A small-molecule ligand and the protein it binds are described below.
Small molecule (SMILES): CC#C[C@H]1CN(S(=O)(=O)c2ccc(N)nc2)CCN1c1ccc(C(O)(C(F)(F)F)C(F)(F)F)cc1

Sequence of chain 1.B:
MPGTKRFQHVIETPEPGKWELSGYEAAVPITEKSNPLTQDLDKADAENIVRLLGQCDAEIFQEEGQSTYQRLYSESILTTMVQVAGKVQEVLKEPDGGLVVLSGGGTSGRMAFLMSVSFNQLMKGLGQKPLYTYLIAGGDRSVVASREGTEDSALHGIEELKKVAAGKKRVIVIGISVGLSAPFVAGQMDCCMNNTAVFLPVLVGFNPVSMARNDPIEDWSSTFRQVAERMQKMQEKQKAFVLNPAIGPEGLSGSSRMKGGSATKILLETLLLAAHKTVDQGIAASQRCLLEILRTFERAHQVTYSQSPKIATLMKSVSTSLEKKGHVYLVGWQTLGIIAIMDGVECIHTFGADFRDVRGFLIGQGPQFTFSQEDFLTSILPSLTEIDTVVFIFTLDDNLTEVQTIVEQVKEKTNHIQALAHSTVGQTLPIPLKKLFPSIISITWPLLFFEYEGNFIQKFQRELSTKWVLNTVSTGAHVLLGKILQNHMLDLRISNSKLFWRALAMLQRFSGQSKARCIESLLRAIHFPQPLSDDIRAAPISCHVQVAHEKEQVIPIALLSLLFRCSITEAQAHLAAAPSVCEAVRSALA

Binding-site contacts:
Ligand atom N4 contacts residue ASN220 of chain 1.B at 3.7 Å.
Ligand atom O2 contacts residue ASP228 of chain 1.B at 3.3 Å (salt-bridge).
Ligand atom C8 contacts residue TRP528 of chain 1.B at 3.2 Å (hydrophobic).
Ligand atom O1 contacts residue TRP528 of chain 1.B at 3.4 Å.
Ligand atom C5 contacts residue ALA532 of chain 1.B at 3.5 Å (hydrophobic).
Ligand atom C7 contacts residue TRP528 of chain 1.B at 3.4 Å (hydrophobic).
Ligand atom F6 contacts residue HIS515 of chain 1.B at 3.5 Å.
Ligand atom C11 contacts residue ARG226 of chain 1.B at 3.8 Å.
Ligand atom F5 contacts residue HIS515 of chain 1.B at 2.9 Å.
Ligand atom F3 contacts residue SER45 of chain 1.B at 3.5 Å.
Ligand atom F4 contacts residue ALA532 of chain 1.B at 2.9 Å.
Ligand atom F1 contacts residue ARG536 of chain 1.B at 3.4 Å.
Ligand atom N2 contacts residue TRP528 of chain 1.B at 3.5 Å.
Ligand atom C15 contacts residue TYR35 of chain 1.B at 3.8 Å (hydrophobic).
Ligand atom N4 contacts residue PRO40 of chain 1.B at 3.7 Å.
Ligand atom C16 contacts residue ALA532 of chain 1.B at 3.7 Å (hydrophobic).
Ligand atom C1 contacts residue GLU43 of chain 1.B at 3.5 Å.
Ligand atom C14 contacts residue ALA532 of chain 1.B at 3.3 Å (hydrophobic).
Ligand atom O1 contacts residue LYS525 of chain 1.B at 3.5 Å.
Ligand atom N4 contacts residue ARG226 of chain 1.B at 3.6 Å (salt-bridge).
Ligand atom N3 contacts residue PRO40 of chain 1.B at 3.4 Å.
Ligand atom C15 contacts residue ALA532 of chain 1.B at 3.3 Å (hydrophobic).
Ligand atom F4 contacts residue MET533 of chain 1.B at 3.2 Å.
Ligand atom O1 contacts residue ARG226 of chain 1.B at 3.7 Å.
Ligand atom C18 contacts residue GLU43 of chain 1.B at 3.3 Å.
Ligand atom F2 contacts residue HIS515 of chain 1.B at 3.5 Å.
Ligand atom O2 contacts residue TRP528 of chain 1.B at 3.7 Å.
Ligand atom C11 contacts residue GLY192 of chain 1.B at 3.7 Å.
Ligand atom N3 contacts residue ARG226 of chain 1.B at 3.5 Å.
Ligand atom F1 contacts residue VAL39 of chain 1.B at 3.5 Å.
Ligand atom F3 contacts residue HIS515 of chain 1.B at 3.2 Å.
Ligand atom F6 contacts residue ARG536 of chain 1.B at 3.2 Å.
Ligand atom C11 contacts residue PRO40 of chain 1.B at 3.6 Å (hydrophobic).
Ligand atom N4 contacts residue GLY192 of chain 1.B at 2.8 Å (h-bond).
Ligand atom F3 contacts residue GLU43 of chain 1.B at 3.1 Å.
Ligand atom O3 contacts residue ARG536 of chain 1.B at 2.9 Å (salt-bridge).
Ligand atom C4 contacts residue GLU43 of chain 1.B at 3.8 Å.
Ligand atom N4 contacts residue MET224 of chain 1.B at 2.9 Å (h-bond).
Ligand atom F2 contacts residue ARG536 of chain 1.B at 3.5 Å.
Ligand atom C7 contacts residue ALA532 of chain 1.B at 3.7 Å (hydrophobic).